Sequence of chain 1.A:
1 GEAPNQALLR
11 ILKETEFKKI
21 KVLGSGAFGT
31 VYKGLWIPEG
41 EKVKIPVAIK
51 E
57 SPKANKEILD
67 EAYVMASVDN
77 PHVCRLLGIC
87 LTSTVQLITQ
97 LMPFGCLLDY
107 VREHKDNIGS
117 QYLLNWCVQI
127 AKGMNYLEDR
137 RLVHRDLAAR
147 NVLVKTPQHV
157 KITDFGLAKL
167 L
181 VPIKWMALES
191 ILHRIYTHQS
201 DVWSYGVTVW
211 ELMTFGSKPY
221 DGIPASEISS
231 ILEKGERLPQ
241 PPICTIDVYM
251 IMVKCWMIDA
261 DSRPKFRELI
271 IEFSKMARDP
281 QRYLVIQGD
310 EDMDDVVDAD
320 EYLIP

Binding-site contacts:
Ligand atom C29 contacts residue PRO99 of chain 1.A at 3.4 Å (hydrophobic).
Ligand atom O05 contacts residue LEU23 of chain 1.A at 3.5 Å.
Ligand atom C03 contacts residue LEU93 of chain 1.A at 3.5 Å (hydrophobic).
Ligand atom C03 contacts residue ALA48 of chain 1.A at 3.4 Å (hydrophobic).
Ligand atom C23 contacts residue ALA48 of chain 1.A at 3.4 Å (hydrophobic).
Ligand atom C22 contacts residue ALA48 of chain 1.A at 3.4 Å (hydrophobic).
Ligand atom C06 contacts residue LEU93 of chain 1.A at 3.8 Å (hydrophobic).
Ligand atom S17 contacts residue VAL31 of chain 1.A at 3.8 Å.
Ligand atom C03 contacts residue LYS50 of chain 1.A at 3.7 Å.
Ligand atom C18 contacts residue PHE28 of chain 1.A at 3.6 Å (hydrophobic).
Ligand atom C03 contacts residue THR95 of chain 1.A at 3.3 Å.
Ligand atom C28 contacts residue GLY101 of chain 1.A at 3.8 Å.
Ligand atom C06 contacts residue THR95 of chain 1.A at 3.5 Å.
Ligand atom F34 contacts residue LEU82 of chain 1.A at 3.8 Å.
Ligand atom N04 contacts residue VAL31 of chain 1.A at 3.7 Å.
Ligand atom C30 contacts residue GLY101 of chain 1.A at 3.8 Å.
Ligand atom N04 contacts residue LYS50 of chain 1.A at 3.4 Å.
Ligand atom C01 contacts residue THR95 of chain 1.A at 3.7 Å.
Ligand atom C23 contacts residue GLN96 of chain 1.A at 3.4 Å.
Ligand atom C29 contacts residue LEU23 of chain 1.A at 3.8 Å (hydrophobic).
Ligand atom C26 contacts residue LEU23 of chain 1.A at 3.8 Å (hydrophobic).
Ligand atom C24 contacts residue GLY101 of chain 1.A at 3.8 Å.
Ligand atom N07 contacts residue MET98 of chain 1.A at 3.1 Å (h-bond).
Ligand atom C23 contacts residue LEU149 of chain 1.A at 3.7 Å (hydrophobic).
Ligand atom C22 contacts residue LEU149 of chain 1.A at 3.6 Å (hydrophobic).
Ligand atom C01 contacts residue LYS50 of chain 1.A at 3.6 Å.
Ligand atom C27 contacts residue MET98 of chain 1.A at 3.7 Å (hydrophobic).
Ligand atom F34 contacts residue ILE94 of chain 1.A at 3.4 Å.
Ligand atom C29 contacts residue MET98 of chain 1.A at 3.3 Å (hydrophobic).
Ligand atom C16 contacts residue VAL31 of chain 1.A at 3.6 Å (hydrophobic).
Ligand atom C29 contacts residue LEU97 of chain 1.A at 3.6 Å (hydrophobic).
Ligand atom C13 contacts residue LYS50 of chain 1.A at 3.8 Å.
Ligand atom N10 contacts residue MET98 of chain 1.A at 3.1 Å (h-bond).
Ligand atom C11 contacts residue LYS50 of chain 1.A at 3.5 Å.
Ligand atom F34 contacts residue LEU93 of chain 1.A at 3.0 Å.
Ligand atom C23 contacts residue MET98 of chain 1.A at 3.6 Å (hydrophobic).
Ligand atom N07 contacts residue ALA48 of chain 1.A at 3.8 Å.
Ligand atom C21 contacts residue ALA48 of chain 1.A at 3.8 Å (hydrophobic).
Ligand atom C01 contacts residue ALA48 of chain 1.A at 3.8 Å (hydrophobic).
Ligand atom F34 contacts residue THR95 of chain 1.A at 3.6 Å.

The protein below binds the small molecule below.
Small molecule (SMILES): CCC(=O)Nc1ccc(OC)c(Nc2cc(-c3[nH]c(SC)nc3-c3ccc(F)cc3)ccn2)c1